This small molecule binds to this protein.
Small molecule (SMILES): CC[C@H](C)[C@@H](C=O)NC(=O)[C@H](CO)NC(=O)[C@H](CCCCN)NC(=O)[C@@H](N)C(C)C

Binding-site contacts:
Ligand atom CG2 contacts residue PHE71 of chain 40.A at 4.0 Å (hydrophobic).
Ligand atom CD1 contacts residue THR349 of chain 40.A at 4.3 Å.

Sequence of chain 40.A:
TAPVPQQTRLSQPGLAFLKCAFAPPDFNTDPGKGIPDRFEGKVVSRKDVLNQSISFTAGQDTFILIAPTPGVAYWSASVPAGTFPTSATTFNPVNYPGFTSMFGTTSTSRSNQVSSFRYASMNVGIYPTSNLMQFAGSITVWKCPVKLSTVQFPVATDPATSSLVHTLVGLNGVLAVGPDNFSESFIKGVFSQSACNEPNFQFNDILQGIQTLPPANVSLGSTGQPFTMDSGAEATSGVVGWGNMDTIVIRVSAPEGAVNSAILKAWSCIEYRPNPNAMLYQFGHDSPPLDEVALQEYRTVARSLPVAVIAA